This small molecule binds to this protein.
Small molecule (SMILES): CNc1nc2c(CCc3ccc(C(F)(F)F)cc3)c3[nH]c(N)nc(=O)c3cc2[nH]1

Binding-site contacts:
Ligand atom F2 contacts residue VAL47 of chain 1.A at 3.3 Å.
Ligand atom C18 contacts residue TYR108 of chain 1.A at 3.5 Å (hydrophobic).
Ligand atom N4 contacts residue TYR108 of chain 1.A at 3.6 Å.
Ligand atom N3 contacts residue ILE203 of chain 1.A at 3.5 Å.
Ligand atom O contacts residue GLN205 of chain 1.A at 3.0 Å (h-bond).
Ligand atom C5 contacts residue ASP158 of chain 1.A at 3.6 Å.
Ligand atom O contacts residue GLY232 of chain 1.A at 2.8 Å (h-bond).
Ligand atom F1 contacts residue ASN72 of chain 1.A at 3.3 Å.
Ligand atom C10 contacts residue ASP104 of chain 1.A at 3.4 Å.
Ligand atom N3 contacts residue ASP158 of chain 1.A at 2.8 Å (salt-bridge).
Ligand atom C6 contacts residue ASP104 of chain 1.A at 3.5 Å.
Ligand atom C1 contacts residue ALA234 of chain 1.A at 3.6 Å (hydrophobic).
Ligand atom N contacts residue TYR108 of chain 1.A at 3.5 Å (h-bond).
Ligand atom C6 contacts residue ASP158 of chain 1.A at 3.5 Å.
Ligand atom C contacts residue GLY263 of chain 1.A at 3.6 Å.
Ligand atom C7 contacts residue TYR108 of chain 1.A at 3.7 Å (hydrophobic).
Ligand atom O contacts residue GLY231 of chain 1.A at 3.2 Å.
Ligand atom C9 contacts residue ASP104 of chain 1.A at 3.2 Å.
Ligand atom N contacts residue GLY263 of chain 1.A at 3.7 Å.
Ligand atom O contacts residue ASP158 of chain 1.A at 3.6 Å (salt-bridge).
Ligand atom C9 contacts residue TYR108 of chain 1.A at 3.6 Å (hydrophobic).
Ligand atom C6 contacts residue MET262 of chain 1.A at 3.6 Å (hydrophobic).
Ligand atom N contacts residue ALA234 of chain 1.A at 2.9 Å (h-bond).
Ligand atom N4 contacts residue MET262 of chain 1.A at 3.4 Å.
Ligand atom O contacts residue CYS160 of chain 1.A at 3.5 Å (h-bond).
Ligand atom C8 contacts residue TYR108 of chain 1.A at 3.5 Å (hydrophobic).
Ligand atom F1 contacts residue GLY71 of chain 1.A at 3.4 Å.
Ligand atom C17 contacts residue ASP104 of chain 1.A at 3.3 Å.
Ligand atom C1 contacts residue TYR108 of chain 1.A at 3.5 Å (hydrophobic).
Ligand atom C1 contacts residue GLY263 of chain 1.A at 3.5 Å.
Ligand atom C3 contacts residue CYS160 of chain 1.A at 3.7 Å (hydrophobic).
Ligand atom N5 contacts residue GLY263 of chain 1.A at 3.5 Å.
Ligand atom N2 contacts residue ASP158 of chain 1.A at 2.7 Å (salt-bridge).
Ligand atom F contacts residue ASN72 of chain 1.A at 3.6 Å.
Ligand atom C contacts residue TYR108 of chain 1.A at 3.6 Å (hydrophobic).
Ligand atom N5 contacts residue TYR108 of chain 1.A at 3.4 Å.
Ligand atom N1 contacts residue LEU233 of chain 1.A at 2.8 Å (h-bond).
Ligand atom N4 contacts residue ASP104 of chain 1.A at 2.8 Å (salt-bridge).
Ligand atom N3 contacts residue ASP104 of chain 1.A at 2.8 Å (salt-bridge).
Ligand atom C2 contacts residue TYR108 of chain 1.A at 3.5 Å (hydrophobic).

Sequence of chain 1.A:
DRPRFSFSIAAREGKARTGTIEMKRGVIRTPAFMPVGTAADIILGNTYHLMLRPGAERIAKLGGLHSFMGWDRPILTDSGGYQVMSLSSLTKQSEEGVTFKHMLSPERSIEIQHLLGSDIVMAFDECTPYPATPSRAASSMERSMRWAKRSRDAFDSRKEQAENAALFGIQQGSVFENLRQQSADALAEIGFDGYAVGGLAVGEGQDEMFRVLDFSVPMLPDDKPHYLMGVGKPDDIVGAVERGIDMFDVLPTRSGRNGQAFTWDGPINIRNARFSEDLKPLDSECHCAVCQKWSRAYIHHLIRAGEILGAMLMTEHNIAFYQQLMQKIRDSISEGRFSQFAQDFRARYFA